Sequence of chain 1.C:
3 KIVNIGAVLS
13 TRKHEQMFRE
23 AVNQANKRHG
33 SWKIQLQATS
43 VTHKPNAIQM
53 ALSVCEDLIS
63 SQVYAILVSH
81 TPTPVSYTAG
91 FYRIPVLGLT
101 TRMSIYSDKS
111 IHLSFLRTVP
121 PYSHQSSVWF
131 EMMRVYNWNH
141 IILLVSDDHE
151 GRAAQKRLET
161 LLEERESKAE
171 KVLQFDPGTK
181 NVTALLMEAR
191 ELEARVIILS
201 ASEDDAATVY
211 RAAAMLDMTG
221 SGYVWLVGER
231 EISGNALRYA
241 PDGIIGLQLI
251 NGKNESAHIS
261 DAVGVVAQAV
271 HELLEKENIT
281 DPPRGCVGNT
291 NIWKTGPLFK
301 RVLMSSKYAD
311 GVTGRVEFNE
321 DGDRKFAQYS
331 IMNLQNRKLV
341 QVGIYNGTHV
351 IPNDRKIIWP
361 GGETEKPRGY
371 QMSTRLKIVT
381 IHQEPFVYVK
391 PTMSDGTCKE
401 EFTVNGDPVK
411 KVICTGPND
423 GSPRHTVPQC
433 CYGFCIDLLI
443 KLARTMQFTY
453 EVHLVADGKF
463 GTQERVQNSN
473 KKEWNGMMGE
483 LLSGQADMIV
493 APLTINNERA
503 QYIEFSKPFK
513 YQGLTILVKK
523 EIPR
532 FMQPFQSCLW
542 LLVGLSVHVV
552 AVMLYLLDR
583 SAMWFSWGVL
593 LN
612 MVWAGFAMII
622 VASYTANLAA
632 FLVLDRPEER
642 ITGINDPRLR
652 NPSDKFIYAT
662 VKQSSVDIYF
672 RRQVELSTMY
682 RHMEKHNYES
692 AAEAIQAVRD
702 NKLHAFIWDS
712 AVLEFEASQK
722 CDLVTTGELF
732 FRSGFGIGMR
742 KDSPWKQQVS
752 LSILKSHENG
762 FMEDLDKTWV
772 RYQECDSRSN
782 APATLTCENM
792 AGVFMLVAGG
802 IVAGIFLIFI

The small molecule below binds the protein below.
Small molecule (SMILES): CC(=O)N[C@@H]1[C@@H](O)[C@H](O)[C@@H](CO)O[C@H]1O

Binding-site contacts:
Ligand atom O3 contacts residue ASN278 of chain 1.C at 4.0 Å.
Ligand atom O7 contacts residue THR280 of chain 1.C at 4.4 Å.
Ligand atom C2 contacts residue ASN278 of chain 1.C at 2.5 Å.
Ligand atom C3 contacts residue ASN278 of chain 1.C at 3.7 Å.
Ligand atom O5 contacts residue ASN278 of chain 1.C at 2.3 Å (h-bond).
Ligand atom C5 contacts residue ASN278 of chain 1.C at 3.6 Å.
Ligand atom N2 contacts residue ASN278 of chain 1.C at 3.1 Å (h-bond).
Ligand atom C7 contacts residue ASN278 of chain 1.C at 3.1 Å.
Ligand atom O7 contacts residue ASN278 of chain 1.C at 2.9 Å (h-bond).
Ligand atom C8 contacts residue ASN278 of chain 1.C at 4.2 Å.
Ligand atom C1 contacts residue ASN278 of chain 1.C at 1.4 Å.
Ligand atom C4 contacts residue ASN278 of chain 1.C at 4.2 Å.